Sequence of chain 19.A:
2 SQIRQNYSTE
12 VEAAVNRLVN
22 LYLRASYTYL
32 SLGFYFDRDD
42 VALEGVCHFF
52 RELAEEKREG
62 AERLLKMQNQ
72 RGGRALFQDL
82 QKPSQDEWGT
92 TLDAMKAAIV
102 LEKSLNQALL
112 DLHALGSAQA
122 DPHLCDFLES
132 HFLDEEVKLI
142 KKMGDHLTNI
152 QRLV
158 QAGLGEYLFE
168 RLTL

The small molecule below binds the protein below.
Small molecule (SMILES): CC(C)c1ccccc1O

Sequence of chain 7.A:
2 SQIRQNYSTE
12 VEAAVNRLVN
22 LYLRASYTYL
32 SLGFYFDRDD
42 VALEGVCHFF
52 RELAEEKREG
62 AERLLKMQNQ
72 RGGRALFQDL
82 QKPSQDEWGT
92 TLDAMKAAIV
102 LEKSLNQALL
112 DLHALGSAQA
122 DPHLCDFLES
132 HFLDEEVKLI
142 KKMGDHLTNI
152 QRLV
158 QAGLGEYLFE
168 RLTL

Binding-site contacts:
Ligand atom C2 contacts residue IP01 of chain 7.J at 0.2 Å.
Ligand atom C5 contacts residue LEU24 of chain 7.A at 4.4 Å (hydrophobic).
Ligand atom C3 contacts residue LEU24 of chain 7.A at 4.5 Å (hydrophobic).
Ligand atom C4 contacts residue LEU24 of chain 7.A at 4.2 Å (hydrophobic).
Ligand atom C5 contacts residue SER27 of chain 19.A at 4.4 Å.
Ligand atom C8 contacts residue SER27 of chain 7.A at 3.3 Å.
Ligand atom C4 contacts residue TYR28 of chain 19.A at 3.6 Å (hydrophobic).
Ligand atom C4 contacts residue IP01 of chain 7.J at 0.6 Å.
Ligand atom C3 contacts residue LEU81 of chain 19.A at 3.8 Å (hydrophobic).
Ligand atom C1 contacts residue IP01 of chain 7.J at 1.1 Å.
Ligand atom C1 contacts residue SER27 of chain 19.A at 4.0 Å.
Ligand atom O1 contacts residue ARG59 of chain 7.A at 4.0 Å.
Ligand atom C5 contacts residue LEU31 of chain 19.A at 4.1 Å (hydrophobic).
Ligand atom C9 contacts residue LEU81 of chain 19.A at 4.1 Å (hydrophobic).
Ligand atom C7 contacts residue LEU24 of chain 19.A at 4.2 Å (hydrophobic).
Ligand atom C3 contacts residue IP01 of chain 7.J at 1.3 Å.
Ligand atom C8 contacts residue IP01 of chain 7.J at 1.0 Å.
Ligand atom O1 contacts residue IP01 of chain 7.J at 2.0 Å (h-bond).
Ligand atom C8 contacts residue LEU24 of chain 7.A at 4.0 Å (hydrophobic).
Ligand atom C5 contacts residue TYR28 of chain 19.A at 3.5 Å (hydrophobic).
Ligand atom C8 contacts residue TYR28 of chain 7.A at 3.8 Å (hydrophobic).
Ligand atom C9 contacts residue IP01 of chain 7.J at 0.6 Å.
Ligand atom C9 contacts residue TYR28 of chain 7.A at 3.7 Å (hydrophobic).
Ligand atom O1 contacts residue SER27 of chain 19.A at 3.8 Å.
Ligand atom C5 contacts residue IP01 of chain 7.J at 1.2 Å.
Ligand atom O1 contacts residue ARG59 of chain 19.A at 3.3 Å.
Ligand atom C7 contacts residue IP01 of chain 7.J at 1.1 Å.
Ligand atom C3 contacts residue LEU81 of chain 7.A at 3.5 Å (hydrophobic).
Ligand atom C6 contacts residue TYR28 of chain 19.A at 4.2 Å (hydrophobic).
Ligand atom C4 contacts residue LEU81 of chain 19.A at 4.0 Å (hydrophobic).
Ligand atom C6 contacts residue SER27 of chain 19.A at 3.6 Å.
Ligand atom C9 contacts residue LEU24 of chain 19.A at 3.7 Å (hydrophobic).
Ligand atom C6 contacts residue IP01 of chain 7.J at 1.0 Å.
Ligand atom C4 contacts residue LEU81 of chain 7.A at 3.8 Å (hydrophobic).